The small molecule below binds the protein below.
Small molecule (SMILES): NCCCCCC(=O)O

Binding-site contacts:
Ligand atom C3 contacts residue TRP331 of chain 2.A at 3.6 Å (hydrophobic).
Ligand atom OXT contacts residue TYR370 of chain 2.A at 4.1 Å.
Ligand atom C5 contacts residue TYR215 of chain 2.A at 4.0 Å (hydrophobic).
Ligand atom O contacts residue HIS375 of chain 2.A at 3.4 Å.
Ligand atom N contacts residue ALA112 of chain 2.A at 3.5 Å.
Ligand atom C2 contacts residue TYR370 of chain 2.A at 3.6 Å (hydrophobic).
Ligand atom O contacts residue PHE317 of chain 2.A at 3.6 Å.
Ligand atom C6 contacts residue ACA1 of chain 2.F at 2.5 Å.
Ligand atom OXT contacts residue TRP331 of chain 2.A at 3.8 Å.
Ligand atom C5 contacts residue TYR170 of chain 2.A at 3.7 Å (hydrophobic).
Ligand atom N contacts residue TYR170 of chain 2.A at 2.9 Å (h-bond).
Ligand atom C4 contacts residue TYR370 of chain 2.A at 4.1 Å (hydrophobic).
Ligand atom C6 contacts residue ALA112 of chain 2.A at 3.7 Å (hydrophobic).
Ligand atom N contacts residue ILE345 of chain 2.A at 3.5 Å.
Ligand atom C3 contacts residue TYR370 of chain 2.A at 4.1 Å (hydrophobic).
Ligand atom C contacts residue PHE317 of chain 2.A at 4.3 Å (hydrophobic).
Ligand atom C2 contacts residue ILE343 of chain 2.A at 4.2 Å (hydrophobic).
Ligand atom C6 contacts residue GLY344 of chain 2.A at 4.0 Å.
Ligand atom C5 contacts residue ACA1 of chain 2.F at 3.7 Å.
Ligand atom OXT contacts residue ASP314 of chain 2.A at 4.5 Å.
Ligand atom C4 contacts residue TRP331 of chain 2.A at 4.0 Å (hydrophobic).
Ligand atom C2 contacts residue TRP331 of chain 2.A at 3.6 Å (hydrophobic).
Ligand atom C4 contacts residue ILE343 of chain 2.A at 3.8 Å (hydrophobic).
Ligand atom C contacts residue TRP331 of chain 2.A at 4.0 Å (hydrophobic).
Ligand atom N contacts residue TYR215 of chain 2.A at 3.2 Å (h-bond).
Ligand atom C6 contacts residue TYR170 of chain 2.A at 3.9 Å (hydrophobic).
Ligand atom C6 contacts residue ILE345 of chain 2.A at 3.8 Å (hydrophobic).
Ligand atom C5 contacts residue ILE345 of chain 2.A at 4.2 Å (hydrophobic).
Ligand atom N contacts residue ACA1 of chain 2.F at 1.3 Å.
Ligand atom C6 contacts residue ILE343 of chain 2.A at 3.7 Å (hydrophobic).
Ligand atom C contacts residue TYR370 of chain 2.A at 3.6 Å (hydrophobic).
Ligand atom O contacts residue TYR370 of chain 2.A at 3.2 Å (h-bond).
Ligand atom C6 contacts residue TYR215 of chain 2.A at 3.4 Å (hydrophobic).

Sequence of chain 2.A:
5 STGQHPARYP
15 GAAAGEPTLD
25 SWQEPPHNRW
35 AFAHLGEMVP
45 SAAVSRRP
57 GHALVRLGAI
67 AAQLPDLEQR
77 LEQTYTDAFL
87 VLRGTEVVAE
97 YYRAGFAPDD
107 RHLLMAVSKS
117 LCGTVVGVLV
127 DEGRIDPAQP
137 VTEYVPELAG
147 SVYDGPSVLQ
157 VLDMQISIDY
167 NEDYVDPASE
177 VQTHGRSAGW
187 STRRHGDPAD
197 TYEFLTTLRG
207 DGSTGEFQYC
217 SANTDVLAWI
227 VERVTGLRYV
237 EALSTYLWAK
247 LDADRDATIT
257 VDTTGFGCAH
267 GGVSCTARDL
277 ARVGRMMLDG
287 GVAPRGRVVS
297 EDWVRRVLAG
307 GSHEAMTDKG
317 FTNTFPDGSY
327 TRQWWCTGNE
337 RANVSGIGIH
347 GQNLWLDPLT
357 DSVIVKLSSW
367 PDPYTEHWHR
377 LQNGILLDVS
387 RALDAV